Sequence of chain 1.B:
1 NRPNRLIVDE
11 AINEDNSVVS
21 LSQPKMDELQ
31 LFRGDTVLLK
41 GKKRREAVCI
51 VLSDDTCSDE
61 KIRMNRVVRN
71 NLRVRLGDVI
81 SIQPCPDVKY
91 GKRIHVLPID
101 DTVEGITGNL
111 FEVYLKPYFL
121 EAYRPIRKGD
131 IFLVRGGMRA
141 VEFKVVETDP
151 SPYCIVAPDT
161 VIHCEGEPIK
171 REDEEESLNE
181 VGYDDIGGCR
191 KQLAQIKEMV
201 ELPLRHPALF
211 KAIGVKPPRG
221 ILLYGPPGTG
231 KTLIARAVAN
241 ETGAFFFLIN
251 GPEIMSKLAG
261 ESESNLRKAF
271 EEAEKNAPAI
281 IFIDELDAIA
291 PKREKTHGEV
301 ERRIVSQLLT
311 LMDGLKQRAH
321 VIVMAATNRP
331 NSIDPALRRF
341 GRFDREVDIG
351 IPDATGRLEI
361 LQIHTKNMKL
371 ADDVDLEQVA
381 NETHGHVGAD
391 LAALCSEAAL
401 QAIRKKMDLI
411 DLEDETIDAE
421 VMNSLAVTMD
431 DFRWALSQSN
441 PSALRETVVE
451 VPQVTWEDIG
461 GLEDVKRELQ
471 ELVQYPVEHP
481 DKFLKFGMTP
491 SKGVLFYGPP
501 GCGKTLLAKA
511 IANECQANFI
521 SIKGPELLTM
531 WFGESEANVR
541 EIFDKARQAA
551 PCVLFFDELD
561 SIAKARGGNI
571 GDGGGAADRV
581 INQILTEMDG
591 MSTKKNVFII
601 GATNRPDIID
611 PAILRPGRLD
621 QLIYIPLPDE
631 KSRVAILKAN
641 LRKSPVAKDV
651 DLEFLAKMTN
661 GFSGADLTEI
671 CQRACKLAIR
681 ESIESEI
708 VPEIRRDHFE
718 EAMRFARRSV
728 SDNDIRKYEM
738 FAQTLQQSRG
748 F

Binding-site contacts:
Ligand atom C13 contacts residue LEU506 of chain 1.B at 3.2 Å (hydrophobic).
Ligand atom C21 contacts residue GLY503 of chain 1.B at 4.1 Å.
Ligand atom C02 contacts residue THR668 of chain 1.B at 4.2 Å.
Ligand atom O01 contacts residue THR668 of chain 1.B at 4.1 Å.
Ligand atom C04 contacts residue GLY503 of chain 1.B at 3.9 Å.
Ligand atom N14 contacts residue LEU506 of chain 1.B at 3.3 Å.
Ligand atom C24 contacts residue LEU506 of chain 1.B at 2.8 Å (hydrophobic).
Ligand atom C27 contacts residue ASP458 of chain 1.B at 3.8 Å.
Ligand atom O26 contacts residue ASP458 of chain 1.B at 3.1 Å (salt-bridge).
Ligand atom C21 contacts residue CYS502 of chain 1.B at 3.5 Å (hydrophobic).
Ligand atom N16 contacts residue LEU506 of chain 1.B at 4.1 Å.
Ligand atom C25 contacts residue LEU506 of chain 1.B at 3.7 Å (hydrophobic).
Ligand atom C15 contacts residue LEU506 of chain 1.B at 3.1 Å (hydrophobic).
Ligand atom C28 contacts residue LEU506 of chain 1.B at 3.4 Å (hydrophobic).
Ligand atom C22 contacts residue LEU506 of chain 1.B at 3.9 Å (hydrophobic).
Ligand atom C09 contacts residue THR668 of chain 1.B at 3.8 Å.
Ligand atom C29 contacts residue LEU506 of chain 1.B at 2.7 Å (hydrophobic).
Ligand atom C17 contacts residue ILE459 of chain 1.B at 3.4 Å (hydrophobic).
Ligand atom C08 contacts residue THR668 of chain 1.B at 4.0 Å.
Ligand atom N31 contacts residue GLY664 of chain 1.B at 3.6 Å.
Ligand atom N30 contacts residue LEU506 of chain 1.B at 2.9 Å.
Ligand atom C28 contacts residue VAL454 of chain 1.B at 4.0 Å (hydrophobic).
Ligand atom C19 contacts residue ILE636 of chain 1.B at 4.1 Å (hydrophobic).
Ligand atom C18 contacts residue ILE459 of chain 1.B at 4.1 Å (hydrophobic).
Ligand atom N12 contacts residue LEU506 of chain 1.B at 4.1 Å.
Ligand atom C25 contacts residue ASP458 of chain 1.B at 3.9 Å.
Ligand atom C23 contacts residue LEU506 of chain 1.B at 3.1 Å (hydrophobic).
Ligand atom N31 contacts residue GLY501 of chain 1.B at 3.6 Å.
Ligand atom C04 contacts residue GLY501 of chain 1.B at 3.8 Å.
Ligand atom C18 contacts residue LEU506 of chain 1.B at 4.1 Å (hydrophobic).
Ligand atom C27 contacts residue VAL454 of chain 1.B at 2.9 Å (hydrophobic).
Ligand atom N31 contacts residue ALA665 of chain 1.B at 3.2 Å (h-bond).
Ligand atom C25 contacts residue VAL454 of chain 1.B at 3.9 Å (hydrophobic).
Ligand atom N16 contacts residue ILE636 of chain 1.B at 4.1 Å.
Ligand atom C06 contacts residue LEU506 of chain 1.B at 4.2 Å (hydrophobic).
Ligand atom C22 contacts residue GLY503 of chain 1.B at 3.8 Å.
Ligand atom O26 contacts residue VAL454 of chain 1.B at 3.4 Å.
Ligand atom C02 contacts residue ALA665 of chain 1.B at 4.0 Å (hydrophobic).
Ligand atom C02 contacts residue GLY664 of chain 1.B at 4.1 Å.
Ligand atom C05 contacts residue GLY503 of chain 1.B at 3.4 Å.

The protein below binds the small molecule below.
Small molecule (SMILES): Cc1cc2c(C(N)=O)cccc2n1-c1nc2c(c(NCc3ccccc3)n1)COCC2